The protein below binds the small molecule below.
Small molecule (SMILES): CC(=O)N[C@@H]1[C@@H](O)[C@H](O)[C@@H](CO)O[C@H]1O

Binding-site contacts:
Ligand atom O7 contacts residue ASN28 of chain 1.A at 3.5 Å (h-bond).
Ligand atom C6 contacts residue ALA29 of chain 1.A at 3.8 Å (hydrophobic).
Ligand atom C5 contacts residue ALA29 of chain 1.A at 4.1 Å (hydrophobic).
Ligand atom C5 contacts residue ASN28 of chain 1.A at 3.7 Å.
Ligand atom C8 contacts residue ASN28 of chain 1.A at 4.4 Å.
Ligand atom C4 contacts residue ASN28 of chain 1.A at 4.3 Å.
Ligand atom C1 contacts residue ALA29 of chain 1.A at 4.3 Å (hydrophobic).
Ligand atom C3 contacts residue ASN28 of chain 1.A at 3.8 Å.
Ligand atom N2 contacts residue ASN28 of chain 1.A at 2.8 Å (h-bond).
Ligand atom C1 contacts residue ASN28 of chain 1.A at 1.4 Å.
Ligand atom O5 contacts residue ASN28 of chain 1.A at 2.5 Å (h-bond).
Ligand atom C6 contacts residue THR30 of chain 1.A at 4.4 Å.
Ligand atom C7 contacts residue ASN28 of chain 1.A at 3.3 Å.
Ligand atom C2 contacts residue ASN28 of chain 1.A at 2.4 Å.
Ligand atom O5 contacts residue ALA29 of chain 1.A at 3.4 Å (h-bond).
Ligand atom O6 contacts residue ALA29 of chain 1.A at 4.1 Å.
Ligand atom O5 contacts residue THR30 of chain 1.A at 4.4 Å.

Sequence of chain 1.A:
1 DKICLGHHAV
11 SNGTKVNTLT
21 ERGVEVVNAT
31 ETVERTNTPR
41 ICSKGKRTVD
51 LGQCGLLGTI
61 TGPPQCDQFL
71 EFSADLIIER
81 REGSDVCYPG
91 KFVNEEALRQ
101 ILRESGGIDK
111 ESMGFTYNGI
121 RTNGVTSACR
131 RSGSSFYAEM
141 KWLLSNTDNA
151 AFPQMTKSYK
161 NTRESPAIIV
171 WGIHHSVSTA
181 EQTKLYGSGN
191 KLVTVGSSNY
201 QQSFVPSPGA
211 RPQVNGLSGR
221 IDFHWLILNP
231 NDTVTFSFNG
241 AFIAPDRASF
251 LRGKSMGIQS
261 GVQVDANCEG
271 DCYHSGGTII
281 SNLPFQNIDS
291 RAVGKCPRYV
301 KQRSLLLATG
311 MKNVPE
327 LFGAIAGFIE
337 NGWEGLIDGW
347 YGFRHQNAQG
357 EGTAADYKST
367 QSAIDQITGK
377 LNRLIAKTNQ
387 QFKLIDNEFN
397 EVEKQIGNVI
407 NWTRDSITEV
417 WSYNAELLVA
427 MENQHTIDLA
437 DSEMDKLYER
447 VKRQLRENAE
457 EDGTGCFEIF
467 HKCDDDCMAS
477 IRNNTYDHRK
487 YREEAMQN